Binding-site contacts:
Ligand atom C3 contacts residue ALA24 of chain 38.D at 3.5 Å (hydrophobic).
Ligand atom C8 contacts residue VAL196 of chain 38.B at 3.6 Å (hydrophobic).
Ligand atom N3 contacts residue LEU240 of chain 38.B at 3.5 Å.
Ligand atom C25 contacts residue SER206 of chain 38.B at 3.8 Å.
Ligand atom C21 contacts residue PHE237 of chain 38.B at 3.7 Å (hydrophobic).
Ligand atom C11 contacts residue ILE110 of chain 38.B at 3.6 Å (hydrophobic).
Ligand atom C18 contacts residue TYR112 of chain 38.B at 3.7 Å (hydrophobic).
Ligand atom C1 contacts residue PRO181 of chain 38.B at 3.7 Å (hydrophobic).
Ligand atom C13 contacts residue MET132 of chain 38.B at 3.8 Å (hydrophobic).
Ligand atom C11 contacts residue LEU134 of chain 38.B at 3.8 Å (hydrophobic).
Ligand atom C4 contacts residue TYR159 of chain 38.B at 3.5 Å (hydrophobic).
Ligand atom C17 contacts residue TYR112 of chain 38.B at 3.8 Å (hydrophobic).
Ligand atom O23 contacts residue PHE237 of chain 38.B at 3.8 Å.
Ligand atom C5 contacts residue VAL196 of chain 38.B at 3.8 Å (hydrophobic).
Ligand atom C18 contacts residue PHE237 of chain 38.B at 3.6 Å (hydrophobic).
Ligand atom N4 contacts residue LEU240 of chain 38.B at 3.6 Å.
Ligand atom C3 contacts residue TYR159 of chain 38.B at 3.6 Å (hydrophobic).
Ligand atom C10 contacts residue MET132 of chain 38.B at 3.3 Å (hydrophobic).
Ligand atom C4 contacts residue VAL196 of chain 38.B at 3.9 Å (hydrophobic).
Ligand atom C25 contacts residue ASP236 of chain 38.B at 3.5 Å.
Ligand atom O22 contacts residue TYR112 of chain 38.B at 3.5 Å.
Ligand atom O14 contacts residue MET132 of chain 38.B at 3.4 Å.
Ligand atom C17 contacts residue PHE237 of chain 38.B at 3.7 Å (hydrophobic).
Ligand atom O23 contacts residue TYR112 of chain 38.B at 3.5 Å.
Ligand atom N4 contacts residue LEU134 of chain 38.B at 3.7 Å.
Ligand atom C2 contacts residue TYR159 of chain 38.B at 3.5 Å (hydrophobic).
Ligand atom N3 contacts residue TYR159 of chain 38.B at 3.9 Å.
Ligand atom C13 contacts residue VAL199 of chain 38.B at 3.7 Å (hydrophobic).
Ligand atom C10 contacts residue ILE110 of chain 38.B at 3.5 Å (hydrophobic).
Ligand atom C8 contacts residue VAL199 of chain 38.B at 3.7 Å (hydrophobic).
Ligand atom C19 contacts residue TYR205 of chain 38.B at 3.7 Å (hydrophobic).
Ligand atom C20 contacts residue TYR205 of chain 38.B at 3.5 Å (hydrophobic).
Ligand atom N3 contacts residue ILE194 of chain 38.B at 3.6 Å.
Ligand atom C12 contacts residue PHE237 of chain 38.B at 3.5 Å (hydrophobic).
Ligand atom C21 contacts residue TYR112 of chain 38.B at 3.3 Å (hydrophobic).
Ligand atom C7 contacts residue VAL196 of chain 38.B at 3.6 Å (hydrophobic).
Ligand atom C2 contacts residue ILE194 of chain 38.B at 3.5 Å (hydrophobic).
Ligand atom C7 contacts residue TYR159 of chain 38.B at 3.7 Å (hydrophobic).
Ligand atom O22 contacts residue TYR205 of chain 38.B at 3.8 Å.
Ligand atom N6 contacts residue VAL196 of chain 38.B at 3.9 Å.

Sequence of chain 38.B:
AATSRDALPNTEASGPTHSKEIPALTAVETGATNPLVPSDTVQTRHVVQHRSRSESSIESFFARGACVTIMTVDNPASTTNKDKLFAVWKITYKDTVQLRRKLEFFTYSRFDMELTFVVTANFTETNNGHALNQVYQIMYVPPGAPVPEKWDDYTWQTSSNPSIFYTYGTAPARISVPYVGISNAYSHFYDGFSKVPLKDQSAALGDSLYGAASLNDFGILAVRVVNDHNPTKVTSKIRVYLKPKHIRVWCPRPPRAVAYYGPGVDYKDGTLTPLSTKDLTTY

Sequence of chain 38.D:
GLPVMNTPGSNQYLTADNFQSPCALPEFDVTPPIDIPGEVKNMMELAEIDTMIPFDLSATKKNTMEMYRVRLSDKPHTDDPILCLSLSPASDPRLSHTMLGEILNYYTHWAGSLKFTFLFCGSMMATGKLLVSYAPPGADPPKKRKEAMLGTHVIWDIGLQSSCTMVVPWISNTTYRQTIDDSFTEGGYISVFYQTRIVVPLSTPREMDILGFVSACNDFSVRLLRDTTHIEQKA

This small molecule binds to this protein.
Small molecule (SMILES): CCOC(=O)c1ccc(OCCC2CCN(c3ccc(C)nn3)CC2)cc1